This small molecule binds to this protein.
Small molecule (SMILES): C#CCCC(=O)N[C@@H](CNC(C)=O)C(=O)N[C@@H](CC(C)C)C(=O)N[C@H](Cc1ccccc1)C(=O)NCc1ccc(C)cc1

Sequence of chain 1.Z:
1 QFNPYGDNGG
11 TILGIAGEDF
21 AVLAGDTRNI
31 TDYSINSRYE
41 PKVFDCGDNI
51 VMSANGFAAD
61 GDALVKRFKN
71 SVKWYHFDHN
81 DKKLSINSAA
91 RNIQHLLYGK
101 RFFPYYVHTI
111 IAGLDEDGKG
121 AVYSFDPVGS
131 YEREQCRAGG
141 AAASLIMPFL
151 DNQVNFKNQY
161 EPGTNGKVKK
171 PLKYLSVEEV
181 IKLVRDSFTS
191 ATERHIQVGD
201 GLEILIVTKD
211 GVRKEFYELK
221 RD

Sequence of chain 1.Y:
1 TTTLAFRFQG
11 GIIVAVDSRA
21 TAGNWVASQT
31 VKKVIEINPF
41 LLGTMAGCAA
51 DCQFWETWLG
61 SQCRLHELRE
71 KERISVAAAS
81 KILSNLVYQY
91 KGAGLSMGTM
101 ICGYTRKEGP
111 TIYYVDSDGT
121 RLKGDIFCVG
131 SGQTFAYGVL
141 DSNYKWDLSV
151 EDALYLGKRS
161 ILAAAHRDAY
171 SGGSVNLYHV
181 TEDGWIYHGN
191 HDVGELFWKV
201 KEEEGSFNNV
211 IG

Binding-site contacts:
Ligand atom O contacts residue GLY47 of chain 1.Y at 3.9 Å.
Ligand atom CB contacts residue ASP126 of chain 1.Z at 3.6 Å.
Ligand atom CH3 contacts residue ASP51 of chain 1.Y at 3.3 Å.
Ligand atom CB contacts residue MES1 of chain 1.NA at 3.7 Å.
Ligand atom CA contacts residue THR21 of chain 1.Y at 3.3 Å.
Ligand atom CD1 contacts residue ALA27 of chain 1.Y at 3.9 Å (hydrophobic).
Ligand atom O contacts residue CYS48 of chain 1.Y at 3.5 Å (h-bond).
Ligand atom C22 contacts residue ALA49 of chain 1.Y at 3.4 Å (hydrophobic).
Ligand atom C contacts residue THR21 of chain 1.Y at 3.9 Å.
Ligand atom C20 contacts residue ARG19 of chain 1.Y at 3.8 Å.
Ligand atom C contacts residue CYS48 of chain 1.Y at 2.5 Å (hydrophobic).
Ligand atom N contacts residue THR21 of chain 1.Y at 2.9 Å (h-bond).
Ligand atom O contacts residue ALA49 of chain 1.Y at 3.0 Å (h-bond).
Ligand atom CH3 contacts residue ARG101 of chain 1.Z at 3.4 Å.
Ligand atom CG contacts residue GLY47 of chain 1.Y at 3.7 Å.
Ligand atom C20 contacts residue LYS33 of chain 1.Y at 3.8 Å.
Ligand atom O contacts residue ALA20 of chain 1.Y at 3.0 Å.
Ligand atom CD2 contacts residue SER130 of chain 1.Z at 3.6 Å.
Ligand atom O contacts residue THR21 of chain 1.Y at 2.8 Å (h-bond).
Ligand atom N16 contacts residue GLY47 of chain 1.Y at 3.3 Å (h-bond).
Ligand atom C27 contacts residue LYS32 of chain 1.Y at 3.8 Å.
Ligand atom C23 contacts residue VAL31 of chain 1.Y at 3.2 Å (hydrophobic).
Ligand atom C24 contacts residue ALA49 of chain 1.Y at 3.8 Å (hydrophobic).
Ligand atom NG contacts residue CYS48 of chain 1.Y at 2.9 Å (h-bond).
Ligand atom C20 contacts residue THR1 of chain 1.Y at 3.4 Å.
Ligand atom CZ contacts residue MES1 of chain 1.NA at 3.8 Å.
Ligand atom O contacts residue ARG101 of chain 1.Z at 3.7 Å.
Ligand atom C27 contacts residue MET45 of chain 1.Y at 3.5 Å (hydrophobic).
Ligand atom C24 contacts residue VAL31 of chain 1.Y at 3.6 Å (hydrophobic).
Ligand atom CH3 contacts residue CYS48 of chain 1.Y at 1.8 Å (hydrophobic).
Ligand atom N16 contacts residue THR1 of chain 1.Y at 3.9 Å.
Ligand atom CD1 contacts residue MES1 of chain 1.NA at 3.8 Å.
Ligand atom CD1 contacts residue THR21 of chain 1.Y at 3.7 Å.
Ligand atom CB contacts residue GLY47 of chain 1.Y at 2.8 Å.
Ligand atom C25 contacts residue MET45 of chain 1.Y at 3.7 Å (hydrophobic).
Ligand atom C23 contacts residue ALA49 of chain 1.Y at 3.3 Å (hydrophobic).
Ligand atom CD1 contacts residue GLY47 of chain 1.Y at 3.6 Å.
Ligand atom C22 contacts residue VAL31 of chain 1.Y at 3.7 Å (hydrophobic).
Ligand atom C contacts residue ARG101 of chain 1.Z at 3.9 Å.
Ligand atom O contacts residue CYS48 of chain 1.Y at 3.7 Å.